The small molecule below binds the protein below.
Small molecule (SMILES): Cc1cn([C@H]2C[C@H](O[P](=O)(O)OC[C@H]3O[C@@H](n4ccc(N)nc4=O)C[C@@H]3O[P](=O)(O)OC[C@H]3O[C@@H](n4cnc5c(=O)nc(N)[nH]c54)C[C@@H]3O[P](=O)(O)OC[C@H]3O[C@@H](n4cnc5c(=O)nc(N)[nH]c54)C[C@@H]3O)[C@@H](CO[P](=O)(O)O[C@H]3C[C@H](n4cnc5c(=O)nc(N)[nH]c54)O[C@@H]3COP(=O)(O)O)O2)c(=O)[nH]c1=O

Binding-site contacts:
Ligand atom C5' contacts residue TYR39 of chain 1.A at 3.4 Å (hydrophobic).
Ligand atom O3' contacts residue VAL65 of chain 1.A at 3.9 Å.
Ligand atom OP2 contacts residue MG1 of chain 1.H at 3.6 Å.
Ligand atom OP1 contacts residue LYS68 of chain 1.A at 3.0 Å (salt-bridge).
Ligand atom OP1 contacts residue VAL65 of chain 1.A at 3.4 Å (h-bond).
Ligand atom OP1 contacts residue GLY64 of chain 1.A at 2.9 Å (h-bond).
Ligand atom OP1 contacts residue MG1 of chain 1.H at 2.7 Å.
Ligand atom O5' contacts residue GLY66 of chain 1.A at 3.7 Å.
Ligand atom C5' contacts residue GLY66 of chain 1.A at 3.7 Å.
Ligand atom OP2 contacts residue VAL65 of chain 1.A at 3.5 Å (h-bond).
Ligand atom O5' contacts residue LYS35 of chain 1.A at 3.9 Å.
Ligand atom OP3 contacts residue LYS35 of chain 1.A at 2.9 Å (salt-bridge).
Ligand atom P contacts residue GLY64 of chain 1.A at 3.8 Å.
Ligand atom O3' contacts residue ILE69 of chain 1.A at 3.7 Å.
Ligand atom O6 contacts residue HIS34 of chain 1.A at 3.8 Å.
Ligand atom OP1 contacts residue LYS68 of chain 1.A at 3.6 Å (salt-bridge).
Ligand atom O4' contacts residue ALA38 of chain 1.A at 3.6 Å.
Ligand atom P contacts residue ILE69 of chain 1.A at 3.9 Å.
Ligand atom C3' contacts residue GLY66 of chain 1.A at 3.8 Å.
Ligand atom OP1 contacts residue PRO63 of chain 1.A at 3.5 Å.
Ligand atom P contacts residue LYS68 of chain 1.A at 3.8 Å.
Ligand atom OP2 contacts residue GLY66 of chain 1.A at 3.6 Å.
Ligand atom O3' contacts residue GLY64 of chain 1.A at 3.5 Å.
Ligand atom OP1 contacts residue GLY66 of chain 1.A at 2.7 Å (h-bond).
Ligand atom P contacts residue MG1 of chain 1.H at 3.6 Å.
Ligand atom C4' contacts residue GLY64 of chain 1.A at 3.4 Å.
Ligand atom P contacts residue LYS35 of chain 1.A at 3.8 Å.
Ligand atom P contacts residue GLY66 of chain 1.A at 3.7 Å.
Ligand atom N3 contacts residue ALA38 of chain 1.A at 3.5 Å.
Ligand atom OP2 contacts residue LYS68 of chain 1.A at 3.4 Å.
Ligand atom OP1 contacts residue THR67 of chain 1.A at 3.7 Å.
Ligand atom OP2 contacts residue THR67 of chain 1.A at 3.7 Å.
Ligand atom P contacts residue LYS68 of chain 1.A at 3.7 Å.
Ligand atom OP1 contacts residue LEU62 of chain 1.A at 3.5 Å (h-bond).
Ligand atom OP2 contacts residue LYS35 of chain 1.A at 3.8 Å.
Ligand atom OP2 contacts residue LYS68 of chain 1.A at 3.0 Å (salt-bridge).
Ligand atom C3' contacts residue LYS68 of chain 1.A at 3.9 Å.
Ligand atom OP1 contacts residue ILE69 of chain 1.A at 3.1 Å (h-bond).
Ligand atom P contacts residue VAL65 of chain 1.A at 3.8 Å.
Ligand atom C5' contacts residue GLY64 of chain 1.A at 3.4 Å.

Sequence of chain 1.A:
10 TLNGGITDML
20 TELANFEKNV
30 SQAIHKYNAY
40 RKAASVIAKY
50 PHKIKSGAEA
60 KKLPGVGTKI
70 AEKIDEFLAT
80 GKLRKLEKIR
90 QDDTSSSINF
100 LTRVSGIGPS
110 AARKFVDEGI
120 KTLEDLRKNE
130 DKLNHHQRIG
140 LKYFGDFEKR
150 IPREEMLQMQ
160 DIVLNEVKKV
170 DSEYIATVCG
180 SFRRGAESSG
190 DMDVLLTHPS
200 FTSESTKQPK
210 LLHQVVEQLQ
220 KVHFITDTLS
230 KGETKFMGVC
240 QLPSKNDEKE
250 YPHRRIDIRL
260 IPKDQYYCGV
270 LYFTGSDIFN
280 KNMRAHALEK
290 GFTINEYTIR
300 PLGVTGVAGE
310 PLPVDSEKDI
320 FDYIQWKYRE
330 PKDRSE